A small-molecule ligand and the protein it binds are described below.
Small molecule (SMILES): C[C@@H]1C[C@H]2C(=O)OC[C@H](NC(=O)[C@H](Cc3cc(F)cc(F)c3)NC(=O)CCC3CCCCC3)C(=O)N3CCC[C@H]3C(=O)N3CC=CC[C@H]3C(=O)N[C@@H](C)C(=O)N2C1

Binding-site contacts:
Ligand atom CE2 contacts residue LEU48 of chain 1.D at 3.8 Å (hydrophobic).
Ligand atom C1 contacts residue ILE28 of chain 1.E at 3.9 Å (hydrophobic).
Ligand atom F2 contacts residue ILE92 of chain 1.E at 3.3 Å.
Ligand atom CA contacts residue PHE82 of chain 1.D at 3.9 Å (hydrophobic).
Ligand atom CZ contacts residue THR79 of chain 1.D at 3.4 Å.
Ligand atom O contacts residue TYR112 of chain 1.E at 3.7 Å.
Ligand atom CZ contacts residue LEU114 of chain 1.E at 3.3 Å (hydrophobic).
Ligand atom F2 contacts residue VAL44 of chain 1.D at 3.7 Å.
Ligand atom CD contacts residue TYR62 of chain 1.E at 3.5 Å (hydrophobic).
Ligand atom CE1 contacts residue THR79 of chain 1.D at 3.8 Å.
Ligand atom F1 contacts residue THR79 of chain 1.D at 3.2 Å.
Ligand atom C contacts residue SER60 of chain 1.E at 3.7 Å.
Ligand atom C3 contacts residue ASP26 of chain 1.E at 3.1 Å.
Ligand atom CD1 contacts residue PHE82 of chain 1.D at 3.8 Å (hydrophobic).
Ligand atom O contacts residue TYR62 of chain 1.E at 2.6 Å (h-bond).
Ligand atom CE1 contacts residue LEU114 of chain 1.E at 3.7 Å (hydrophobic).
Ligand atom C contacts residue PHE82 of chain 1.D at 3.8 Å (hydrophobic).
Ligand atom C4 contacts residue ARG22 of chain 1.E at 3.7 Å.
Ligand atom CE contacts residue ASP26 of chain 1.E at 3.0 Å.
Ligand atom C9 contacts residue TYR62 of chain 1.E at 3.7 Å (hydrophobic).
Ligand atom CB contacts residue TYR62 of chain 1.E at 3.7 Å (hydrophobic).
Ligand atom CD2 contacts residue TYR62 of chain 1.E at 3.7 Å (hydrophobic).
Ligand atom CD2 contacts residue LEU48 of chain 1.D at 3.9 Å (hydrophobic).
Ligand atom C contacts residue TYR62 of chain 1.E at 3.6 Å (hydrophobic).
Ligand atom CE contacts residue LEU189 of chain 1.E at 3.7 Å (hydrophobic).
Ligand atom F1 contacts residue LEU114 of chain 1.E at 3.6 Å.
Ligand atom N contacts residue TYR62 of chain 1.E at 2.9 Å (h-bond).
Ligand atom CD1 contacts residue LEU48 of chain 1.D at 3.8 Å (hydrophobic).
Ligand atom CB contacts residue ILE90 of chain 1.E at 3.8 Å (hydrophobic).
Ligand atom O contacts residue PHE82 of chain 1.D at 3.5 Å.
Ligand atom CD contacts residue ILE28 of chain 1.E at 3.6 Å (hydrophobic).
Ligand atom C5 contacts residue LEU23 of chain 1.E at 3.5 Å (hydrophobic).
Ligand atom C6 contacts residue LEU48 of chain 1.D at 3.7 Å (hydrophobic).
Ligand atom O contacts residue SER60 of chain 1.E at 3.5 Å (h-bond).
Ligand atom C9 contacts residue LEU48 of chain 1.D at 3.9 Å (hydrophobic).
Ligand atom CA contacts residue TYR62 of chain 1.E at 3.8 Å (hydrophobic).
Ligand atom F1 contacts residue PHE82 of chain 1.D at 3.4 Å.
Ligand atom O2 contacts residue LEU48 of chain 1.D at 3.5 Å.
Ligand atom CE contacts residue ILE28 of chain 1.E at 3.6 Å (hydrophobic).
Ligand atom C8 contacts residue TYR62 of chain 1.E at 3.5 Å (hydrophobic).

Sequence of chain 1.E:
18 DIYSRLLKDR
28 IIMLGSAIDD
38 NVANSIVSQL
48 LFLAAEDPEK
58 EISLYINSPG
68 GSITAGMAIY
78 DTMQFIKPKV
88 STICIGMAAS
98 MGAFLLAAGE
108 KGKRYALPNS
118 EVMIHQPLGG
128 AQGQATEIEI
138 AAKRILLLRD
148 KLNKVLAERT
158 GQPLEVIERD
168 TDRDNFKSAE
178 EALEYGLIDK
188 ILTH

Sequence of chain 1.D:
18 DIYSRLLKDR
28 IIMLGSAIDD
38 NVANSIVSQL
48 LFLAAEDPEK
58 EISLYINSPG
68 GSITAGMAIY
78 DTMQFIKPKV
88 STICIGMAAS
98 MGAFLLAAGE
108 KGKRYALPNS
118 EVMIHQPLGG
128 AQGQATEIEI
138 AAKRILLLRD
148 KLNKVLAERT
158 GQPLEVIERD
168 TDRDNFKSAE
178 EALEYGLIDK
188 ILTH